Binding-site contacts:
Ligand atom O contacts residue LYS54 of chain 1.A at 3.6 Å (salt-bridge).
Ligand atom OXT contacts residue LYS54 of chain 1.A at 3.8 Å.
Ligand atom CE1 contacts residue ARG65 of chain 1.A at 3.1 Å.
Ligand atom CG contacts residue VAL183 of chain 1.A at 3.7 Å (hydrophobic).
Ligand atom CG2 contacts residue GLY176 of chain 1.A at 3.5 Å.
Ligand atom O1P contacts residue ARG61 of chain 1.A at 2.9 Å (salt-bridge).
Ligand atom CA contacts residue ASN180 of chain 1.A at 3.2 Å.
Ligand atom C contacts residue LYS127 of chain 1.A at 3.8 Å.
Ligand atom CZ contacts residue ARG65 of chain 1.A at 3.8 Å.
Ligand atom P contacts residue ARG61 of chain 1.A at 3.6 Å.
Ligand atom O contacts residue ASN231 of chain 1.A at 3.0 Å (h-bond).
Ligand atom CA contacts residue ASN231 of chain 1.A at 3.8 Å.
Ligand atom N contacts residue ASN231 of chain 1.A at 2.9 Å (h-bond).
Ligand atom O contacts residue VAL183 of chain 1.A at 3.5 Å.
Ligand atom CG1 contacts residue LEU227 of chain 1.A at 3.5 Å (hydrophobic).
Ligand atom C contacts residue ASN231 of chain 1.A at 3.7 Å.
Ligand atom CA contacts residue ASN231 of chain 1.A at 3.5 Å.
Ligand atom CA contacts residue LEU179 of chain 1.A at 3.8 Å (hydrophobic).
Ligand atom N contacts residue ASN180 of chain 1.A at 3.0 Å (h-bond).
Ligand atom O2P contacts residue ARG61 of chain 1.A at 3.0 Å (salt-bridge).
Ligand atom O contacts residue ASN180 of chain 1.A at 2.9 Å (h-bond).
Ligand atom O contacts residue LEU179 of chain 1.A at 3.5 Å.
Ligand atom CD1 contacts residue ARG65 of chain 1.A at 2.9 Å.
Ligand atom OXT contacts residue NQ01 of chain 1.F at 3.7 Å.
Ligand atom CG2 contacts residue NQ01 of chain 1.F at 3.8 Å.
Ligand atom P contacts residue TYR135 of chain 1.A at 3.8 Å.
Ligand atom CB contacts residue ASN180 of chain 1.A at 3.2 Å.
Ligand atom O3P contacts residue ARG134 of chain 1.A at 2.9 Å (salt-bridge).
Ligand atom C contacts residue ASN180 of chain 1.A at 3.6 Å.
Ligand atom CB contacts residue ASN231 of chain 1.A at 3.6 Å.
Ligand atom O2P contacts residue ARG134 of chain 1.A at 2.8 Å (salt-bridge).
Ligand atom O3P contacts residue TYR135 of chain 1.A at 2.6 Å (h-bond).
Ligand atom CG contacts residue ARG65 of chain 1.A at 3.3 Å.
Ligand atom O contacts residue LYS127 of chain 1.A at 2.8 Å (salt-bridge).
Ligand atom O1P contacts residue LYS54 of chain 1.A at 3.5 Å (salt-bridge).
Ligand atom CG2 contacts residue ARG134 of chain 1.A at 3.8 Å.
Ligand atom P contacts residue ARG134 of chain 1.A at 3.8 Å.
Ligand atom CG2 contacts residue VAL183 of chain 1.A at 3.8 Å (hydrophobic).
Ligand atom CG2 contacts residue ASN180 of chain 1.A at 3.6 Å.
Ligand atom CB contacts residue ASN231 of chain 1.A at 3.6 Å.

Sequence of chain 1.A:
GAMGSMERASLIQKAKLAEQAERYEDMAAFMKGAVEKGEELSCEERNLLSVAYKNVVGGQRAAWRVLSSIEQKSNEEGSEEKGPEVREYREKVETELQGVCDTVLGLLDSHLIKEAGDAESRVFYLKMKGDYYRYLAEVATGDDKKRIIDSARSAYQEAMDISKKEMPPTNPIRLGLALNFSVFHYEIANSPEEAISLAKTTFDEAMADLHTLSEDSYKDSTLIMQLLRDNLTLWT

A small-molecule ligand and the protein it binds are described below.
Small molecule (SMILES): CC(C)[C@H](NC(=O)[C@@H](NC(=O)[C@H](C)NC(=O)[C@@H]1CCCN1C(=O)[C@@H](N)Cc1ccccc1)[C@@H](C)OP(=O)(O)O)C(=O)O